Binding-site contacts:
Ligand atom C4 contacts residue ASN253 of chain 1.A at 4.0 Å.
Ligand atom C5 contacts residue THR255 of chain 1.A at 4.2 Å.
Ligand atom C1 contacts residue THR255 of chain 1.A at 3.8 Å.
Ligand atom C2 contacts residue ASN253 of chain 1.A at 2.3 Å.
Ligand atom N2 contacts residue ASN253 of chain 1.A at 2.9 Å (h-bond).
Ligand atom C3 contacts residue ASN253 of chain 1.A at 3.6 Å.
Ligand atom C8 contacts residue MET240 of chain 1.A at 4.0 Å (hydrophobic).
Ligand atom O5 contacts residue ASN253 of chain 1.A at 2.2 Å (h-bond).
Ligand atom O7 contacts residue THR255 of chain 1.A at 4.4 Å.
Ligand atom O5 contacts residue THR255 of chain 1.A at 3.9 Å.
Ligand atom C5 contacts residue ASN253 of chain 1.A at 3.6 Å.
Ligand atom O7 contacts residue ASN253 of chain 1.A at 3.9 Å.
Ligand atom C7 contacts residue ASN253 of chain 1.A at 3.7 Å.
Ligand atom C1 contacts residue ASN253 of chain 1.A at 1.4 Å.
Ligand atom O6 contacts residue ASN253 of chain 1.A at 4.1 Å.

The protein below binds the small molecule below.
Small molecule (SMILES): CC(=O)N[C@@H]1[C@@H](O)[C@H](O)[C@@H](CO)O[C@H]1O

Sequence of chain 1.A:
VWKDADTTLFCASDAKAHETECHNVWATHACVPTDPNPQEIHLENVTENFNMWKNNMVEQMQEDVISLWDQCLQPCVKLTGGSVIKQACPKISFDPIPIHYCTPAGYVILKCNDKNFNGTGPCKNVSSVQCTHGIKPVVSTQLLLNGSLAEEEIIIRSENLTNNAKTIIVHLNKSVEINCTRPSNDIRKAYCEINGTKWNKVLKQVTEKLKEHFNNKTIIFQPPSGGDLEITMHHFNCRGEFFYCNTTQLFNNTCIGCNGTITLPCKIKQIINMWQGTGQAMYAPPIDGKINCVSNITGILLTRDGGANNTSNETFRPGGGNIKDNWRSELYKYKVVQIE